Sequence of chain 1.G:
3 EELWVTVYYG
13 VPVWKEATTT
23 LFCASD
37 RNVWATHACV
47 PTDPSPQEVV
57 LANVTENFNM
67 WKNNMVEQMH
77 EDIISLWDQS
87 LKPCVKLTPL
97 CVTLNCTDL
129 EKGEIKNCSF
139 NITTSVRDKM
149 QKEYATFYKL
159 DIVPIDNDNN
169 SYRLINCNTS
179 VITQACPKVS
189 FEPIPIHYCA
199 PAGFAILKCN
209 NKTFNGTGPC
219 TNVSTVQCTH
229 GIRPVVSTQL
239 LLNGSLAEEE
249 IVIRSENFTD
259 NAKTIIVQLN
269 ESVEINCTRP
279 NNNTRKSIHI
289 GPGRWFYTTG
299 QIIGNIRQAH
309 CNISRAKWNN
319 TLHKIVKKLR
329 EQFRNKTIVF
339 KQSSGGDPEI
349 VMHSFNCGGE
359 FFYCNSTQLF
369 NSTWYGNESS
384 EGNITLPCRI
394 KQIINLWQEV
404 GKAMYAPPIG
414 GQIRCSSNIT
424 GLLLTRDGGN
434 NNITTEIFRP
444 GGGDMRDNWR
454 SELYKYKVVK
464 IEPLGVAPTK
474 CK

This protein binds this small molecule.
Small molecule (SMILES): CC(=O)N[C@@H]1[C@@H](O)[C@H](O)[C@@H](CO)O[C@H]1O

Binding-site contacts:
Ligand atom C1 contacts residue ASN303 of chain 1.G at 1.5 Å.
Ligand atom N2 contacts residue ASN303 of chain 1.G at 3.0 Å (h-bond).
Ligand atom C8 contacts residue GLY302 of chain 1.G at 4.4 Å.
Ligand atom C7 contacts residue ASN303 of chain 1.G at 3.4 Å.
Ligand atom C8 contacts residue ILE304 of chain 1.G at 3.7 Å (hydrophobic).
Ligand atom C7 contacts residue GLY302 of chain 1.G at 4.5 Å.
Ligand atom O7 contacts residue GLY302 of chain 1.G at 3.9 Å.
Ligand atom O7 contacts residue ASN303 of chain 1.G at 3.7 Å.
Ligand atom C5 contacts residue ASN303 of chain 1.G at 3.8 Å.
Ligand atom C3 contacts residue ASN303 of chain 1.G at 3.9 Å.
Ligand atom C8 contacts residue LEU105 of chain 1.G at 3.9 Å (hydrophobic).
Ligand atom C2 contacts residue ASN303 of chain 1.G at 2.6 Å.
Ligand atom C8 contacts residue ASN303 of chain 1.G at 3.8 Å.
Ligand atom N2 contacts residue LEU105 of chain 1.G at 4.4 Å.
Ligand atom C4 contacts residue ASN303 of chain 1.G at 4.4 Å.
Ligand atom O5 contacts residue ASN303 of chain 1.G at 2.5 Å (h-bond).